The small molecule below binds the protein below.
Small molecule (SMILES): CC(=O)N[C@@H]1[C@@H](O)[C@H](O)[C@@H](CO)O[C@H]1O

Binding-site contacts:
Ligand atom O5 contacts residue ASN181 of chain 4.F at 2.4 Å (h-bond).
Ligand atom C7 contacts residue GLN180 of chain 4.F at 4.2 Å.
Ligand atom C7 contacts residue ASN181 of chain 4.F at 3.5 Å.
Ligand atom O5 contacts residue TYR8 of chain 4.F at 3.8 Å.
Ligand atom N2 contacts residue ASN181 of chain 4.F at 2.8 Å (h-bond).
Ligand atom O5 contacts residue ILE331 of chain 2.F at 4.2 Å.
Ligand atom C5 contacts residue TYR8 of chain 4.F at 3.3 Å (hydrophobic).
Ligand atom C4 contacts residue TYR8 of chain 4.F at 4.5 Å (hydrophobic).
Ligand atom C8 contacts residue GLN180 of chain 4.F at 3.0 Å.
Ligand atom C5 contacts residue ASN181 of chain 4.F at 3.6 Å.
Ligand atom N2 contacts residue GLN180 of chain 4.F at 4.5 Å.
Ligand atom C6 contacts residue TYR8 of chain 4.F at 3.7 Å (hydrophobic).
Ligand atom C4 contacts residue ASN181 of chain 4.F at 4.2 Å.
Ligand atom C2 contacts residue ASN181 of chain 4.F at 2.4 Å.
Ligand atom C3 contacts residue ASN181 of chain 4.F at 3.8 Å.
Ligand atom O7 contacts residue ASN181 of chain 4.F at 3.8 Å.
Ligand atom C1 contacts residue ASN181 of chain 4.F at 1.4 Å.
Ligand atom C1 contacts residue TYR8 of chain 4.F at 4.0 Å (hydrophobic).
Ligand atom C8 contacts residue GLN185 of chain 4.F at 4.1 Å.

Sequence of chain 2.F:
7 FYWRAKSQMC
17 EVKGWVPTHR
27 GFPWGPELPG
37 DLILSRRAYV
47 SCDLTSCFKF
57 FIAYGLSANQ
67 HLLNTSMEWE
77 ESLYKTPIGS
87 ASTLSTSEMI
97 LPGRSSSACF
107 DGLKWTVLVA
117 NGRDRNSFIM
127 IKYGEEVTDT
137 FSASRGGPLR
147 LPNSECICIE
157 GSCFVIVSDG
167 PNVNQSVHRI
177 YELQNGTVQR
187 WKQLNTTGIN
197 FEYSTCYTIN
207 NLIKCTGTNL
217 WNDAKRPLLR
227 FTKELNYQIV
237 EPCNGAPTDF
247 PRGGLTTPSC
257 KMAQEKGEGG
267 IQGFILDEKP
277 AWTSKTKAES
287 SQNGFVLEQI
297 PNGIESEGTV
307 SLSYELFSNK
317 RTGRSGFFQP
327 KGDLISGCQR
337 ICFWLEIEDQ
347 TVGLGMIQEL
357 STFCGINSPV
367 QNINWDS

Sequence of chain 4.F:
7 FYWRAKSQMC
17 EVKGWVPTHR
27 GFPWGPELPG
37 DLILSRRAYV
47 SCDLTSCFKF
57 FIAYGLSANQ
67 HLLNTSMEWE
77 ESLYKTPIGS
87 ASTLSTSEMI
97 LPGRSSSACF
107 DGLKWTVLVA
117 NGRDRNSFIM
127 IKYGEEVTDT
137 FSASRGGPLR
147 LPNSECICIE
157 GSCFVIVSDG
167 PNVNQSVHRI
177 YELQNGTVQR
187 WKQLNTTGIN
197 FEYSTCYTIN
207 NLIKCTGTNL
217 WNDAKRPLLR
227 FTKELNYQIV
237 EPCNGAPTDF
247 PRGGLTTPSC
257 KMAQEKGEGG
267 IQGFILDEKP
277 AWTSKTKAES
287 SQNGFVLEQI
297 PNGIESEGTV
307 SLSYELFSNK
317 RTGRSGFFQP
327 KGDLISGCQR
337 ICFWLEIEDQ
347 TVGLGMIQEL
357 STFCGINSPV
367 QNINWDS